The protein below binds the small molecule below.
Small molecule (SMILES): CC(C)(C)[C@H](NC(=O)OCc1ccccc1)C(=O)N[C@@H](CC1CC1)C(=O)N[C@H](CO)C[C@@H]1CCNC1=O

Sequence of chain 1.A:
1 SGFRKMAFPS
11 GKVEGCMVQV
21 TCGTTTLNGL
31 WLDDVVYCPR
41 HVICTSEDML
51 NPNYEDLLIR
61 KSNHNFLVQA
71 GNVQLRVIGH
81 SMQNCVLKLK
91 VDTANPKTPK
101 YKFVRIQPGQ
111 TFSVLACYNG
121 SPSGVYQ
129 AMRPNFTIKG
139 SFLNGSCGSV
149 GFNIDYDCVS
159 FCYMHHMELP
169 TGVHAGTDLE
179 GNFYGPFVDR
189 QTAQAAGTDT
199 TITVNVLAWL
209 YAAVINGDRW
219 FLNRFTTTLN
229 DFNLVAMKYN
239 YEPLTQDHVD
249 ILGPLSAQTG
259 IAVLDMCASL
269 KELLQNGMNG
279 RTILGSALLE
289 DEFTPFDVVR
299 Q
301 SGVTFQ

Sequence of chain 2.A:
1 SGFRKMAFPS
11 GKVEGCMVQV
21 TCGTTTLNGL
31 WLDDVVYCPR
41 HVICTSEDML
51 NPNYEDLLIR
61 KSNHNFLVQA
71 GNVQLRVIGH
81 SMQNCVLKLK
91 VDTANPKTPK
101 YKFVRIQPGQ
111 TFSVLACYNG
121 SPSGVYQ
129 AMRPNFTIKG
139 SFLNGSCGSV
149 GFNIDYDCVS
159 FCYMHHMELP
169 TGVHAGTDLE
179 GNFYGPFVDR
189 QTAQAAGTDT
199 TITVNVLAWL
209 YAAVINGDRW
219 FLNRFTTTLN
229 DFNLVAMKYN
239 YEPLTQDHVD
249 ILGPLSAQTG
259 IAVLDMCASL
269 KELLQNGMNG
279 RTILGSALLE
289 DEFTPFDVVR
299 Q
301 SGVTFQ

Binding-site contacts:
Ligand atom O8 contacts residue GLU166 of chain 2.A at 3.5 Å (salt-bridge).
Ligand atom C14 contacts residue HIS164 of chain 2.A at 3.5 Å.
Ligand atom O26 contacts residue HIS172 of chain 2.A at 3.7 Å.
Ligand atom C1 contacts residue ALA191 of chain 2.A at 3.6 Å (hydrophobic).
Ligand atom C22 contacts residue ASN142 of chain 2.A at 3.6 Å.
Ligand atom C3 contacts residue PRO168 of chain 2.A at 3.6 Å (hydrophobic).
Ligand atom N23 contacts residue GLU166 of chain 2.A at 3.2 Å (salt-bridge).
Ligand atom O8 contacts residue MET165 of chain 2.A at 3.3 Å.
Ligand atom N13 contacts residue GLN189 of chain 2.A at 2.9 Å (h-bond).
Ligand atom C8 contacts residue GLN189 of chain 2.A at 3.7 Å.
Ligand atom C24 contacts residue GLU166 of chain 2.A at 3.6 Å.
Ligand atom O28 contacts residue CYS145 of chain 2.A at 2.7 Å (h-bond).
Ligand atom O26 contacts residue PHE140 of chain 2.A at 3.5 Å.
Ligand atom O26 contacts residue HIS163 of chain 2.A at 2.5 Å (h-bond).
Ligand atom C26 contacts residue GLU166 of chain 2.A at 3.5 Å.
Ligand atom C24 contacts residue HIS163 of chain 2.A at 3.6 Å.
Ligand atom O29 contacts residue GLN189 of chain 2.A at 3.2 Å.
Ligand atom C32 contacts residue GLN189 of chain 2.A at 3.6 Å.
Ligand atom O28 contacts residue SER144 of chain 2.A at 3.3 Å (h-bond).
Ligand atom N10 contacts residue GLU166 of chain 2.A at 2.8 Å (salt-bridge).
Ligand atom C21 contacts residue ASN142 of chain 2.A at 3.2 Å.
Ligand atom C4 contacts residue THR190 of chain 2.A at 3.5 Å.
Ligand atom C5 contacts residue THR190 of chain 2.A at 3.4 Å.
Ligand atom C2 contacts residue ALA191 of chain 2.A at 3.5 Å (hydrophobic).
Ligand atom C15 contacts residue HIS164 of chain 2.A at 3.7 Å.
Ligand atom C11 contacts residue GLN189 of chain 2.A at 3.4 Å.
Ligand atom C29 contacts residue HIS41 of chain 2.A at 3.7 Å.
Ligand atom N16 contacts residue HIS164 of chain 2.A at 3.0 Å (h-bond).
Ligand atom O33 contacts residue GLU166 of chain 2.A at 2.9 Å (salt-bridge).
Ligand atom O28 contacts residue GLY143 of chain 2.A at 3.1 Å (h-bond).
Ligand atom C34 contacts residue HIS41 of chain 2.A at 3.7 Å.
Ligand atom C19 contacts residue CYS145 of chain 2.A at 3.1 Å (hydrophobic).
Ligand atom C9 contacts residue GLU166 of chain 2.A at 3.6 Å.
Ligand atom C7 contacts residue GLU166 of chain 2.A at 3.6 Å.
Ligand atom N23 contacts residue PHE140 of chain 2.A at 3.5 Å (h-bond).
Ligand atom O33 contacts residue MET165 of chain 2.A at 3.3 Å.
Ligand atom C27 contacts residue CYS145 of chain 2.A at 1.8 Å (hydrophobic).
Ligand atom C12 contacts residue GLN189 of chain 2.A at 3.6 Å.
Ligand atom N16 contacts residue CYS145 of chain 2.A at 2.9 Å (h-bond).
Ligand atom C17 contacts residue CYS145 of chain 2.A at 2.7 Å (hydrophobic).